Binding-site contacts:
Ligand atom C7 contacts residue NAG1 of chain 47.L at 4.3 Å.
Ligand atom C1 contacts residue NAG1 of chain 47.L at 3.4 Å.
Ligand atom C1 contacts residue ASN77 of chain 47.F at 1.5 Å.
Ligand atom C2 contacts residue NAG1 of chain 47.L at 4.3 Å.
Ligand atom C8 contacts residue ASN77 of chain 47.F at 4.1 Å.
Ligand atom C6 contacts residue THR94 of chain 47.F at 4.0 Å.
Ligand atom C5 contacts residue NAG1 of chain 47.L at 4.5 Å.
Ligand atom C3 contacts residue ASN77 of chain 47.F at 3.7 Å.
Ligand atom O7 contacts residue ASN77 of chain 47.F at 2.3 Å (h-bond).
Ligand atom C8 contacts residue NAG1 of chain 47.L at 4.3 Å.
Ligand atom O5 contacts residue ASN77 of chain 47.F at 2.4 Å (h-bond).
Ligand atom N2 contacts residue ASN77 of chain 47.F at 2.8 Å (h-bond).
Ligand atom C5 contacts residue ASN77 of chain 47.F at 3.7 Å.
Ligand atom O5 contacts residue THR94 of chain 47.F at 3.8 Å.
Ligand atom C7 contacts residue ASN77 of chain 47.F at 2.7 Å.
Ligand atom C2 contacts residue ASN77 of chain 47.F at 2.3 Å.
Ligand atom O6 contacts residue THR94 of chain 47.F at 4.0 Å.
Ligand atom C4 contacts residue ASN77 of chain 47.F at 4.2 Å.
Ligand atom O5 contacts residue NAG1 of chain 47.L at 4.2 Å.
Ligand atom N2 contacts residue NAG1 of chain 47.L at 4.2 Å.

Sequence of chain 47.F:
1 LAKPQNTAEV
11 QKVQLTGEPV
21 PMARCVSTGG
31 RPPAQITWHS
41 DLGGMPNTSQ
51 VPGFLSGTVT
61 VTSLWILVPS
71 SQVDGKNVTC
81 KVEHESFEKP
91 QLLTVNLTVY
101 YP

This protein binds this small molecule.
Small molecule (SMILES): CC(=O)N[C@H]1[C@H](O[C@H]2[C@H](O)[C@@H](NC(C)=O)CO[C@@H]2CO)O[C@H](CO)[C@@H](O)[C@@H]1O